Sequence of chain 1.A:
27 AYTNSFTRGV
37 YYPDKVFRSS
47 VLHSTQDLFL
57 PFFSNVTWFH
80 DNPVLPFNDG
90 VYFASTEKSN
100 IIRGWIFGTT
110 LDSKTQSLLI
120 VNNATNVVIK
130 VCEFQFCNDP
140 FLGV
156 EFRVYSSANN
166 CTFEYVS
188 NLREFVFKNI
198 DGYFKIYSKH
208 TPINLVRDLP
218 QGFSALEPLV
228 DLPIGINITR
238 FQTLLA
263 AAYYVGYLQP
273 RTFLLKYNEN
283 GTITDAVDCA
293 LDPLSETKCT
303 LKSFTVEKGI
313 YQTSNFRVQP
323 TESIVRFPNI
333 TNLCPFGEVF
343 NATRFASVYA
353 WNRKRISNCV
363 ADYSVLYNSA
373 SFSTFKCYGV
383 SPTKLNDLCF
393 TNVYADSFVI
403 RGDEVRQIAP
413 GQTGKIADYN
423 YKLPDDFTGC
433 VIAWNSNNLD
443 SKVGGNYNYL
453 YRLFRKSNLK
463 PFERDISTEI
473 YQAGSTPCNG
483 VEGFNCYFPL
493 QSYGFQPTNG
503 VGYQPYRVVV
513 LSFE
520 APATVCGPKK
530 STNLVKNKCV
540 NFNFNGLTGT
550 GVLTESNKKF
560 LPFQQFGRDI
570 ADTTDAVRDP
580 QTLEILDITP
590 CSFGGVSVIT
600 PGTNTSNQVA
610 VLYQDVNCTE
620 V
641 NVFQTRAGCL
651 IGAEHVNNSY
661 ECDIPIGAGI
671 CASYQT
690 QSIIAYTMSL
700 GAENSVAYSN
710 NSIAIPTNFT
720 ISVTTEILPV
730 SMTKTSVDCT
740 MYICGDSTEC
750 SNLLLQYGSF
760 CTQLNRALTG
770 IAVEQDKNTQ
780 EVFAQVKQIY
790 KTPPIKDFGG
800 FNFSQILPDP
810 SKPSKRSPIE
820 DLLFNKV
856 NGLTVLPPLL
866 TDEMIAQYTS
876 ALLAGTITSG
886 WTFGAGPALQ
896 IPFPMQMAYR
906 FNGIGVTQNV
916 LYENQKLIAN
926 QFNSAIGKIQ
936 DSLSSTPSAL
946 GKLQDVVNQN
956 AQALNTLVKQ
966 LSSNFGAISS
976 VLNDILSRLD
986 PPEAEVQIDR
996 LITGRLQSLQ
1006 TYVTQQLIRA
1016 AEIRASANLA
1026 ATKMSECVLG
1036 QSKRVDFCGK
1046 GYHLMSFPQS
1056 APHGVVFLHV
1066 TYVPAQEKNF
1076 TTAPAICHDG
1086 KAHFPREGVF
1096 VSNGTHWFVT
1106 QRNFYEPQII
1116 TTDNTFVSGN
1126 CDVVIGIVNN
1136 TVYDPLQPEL

The small molecule below binds the protein below.
Small molecule (SMILES): CC(=O)N[C@@H]1[C@@H](O)[C@H](O)[C@@H](CO)O[C@H]1O

Binding-site contacts:
Ligand atom C1 contacts residue ASN331 of chain 1.A at 1.4 Å.
Ligand atom C2 contacts residue GLN580 of chain 1.A at 4.5 Å.
Ligand atom C7 contacts residue ASN331 of chain 1.A at 2.8 Å.
Ligand atom C3 contacts residue ASN331 of chain 1.A at 3.8 Å.
Ligand atom C3 contacts residue GLN580 of chain 1.A at 4.2 Å.
Ligand atom C8 contacts residue ASN331 of chain 1.A at 4.1 Å.
Ligand atom C2 contacts residue ASN331 of chain 1.A at 2.4 Å.
Ligand atom O7 contacts residue ASN331 of chain 1.A at 2.4 Å (h-bond).
Ligand atom O5 contacts residue ASN331 of chain 1.A at 2.4 Å (h-bond).
Ligand atom N2 contacts residue GLN580 of chain 1.A at 4.0 Å.
Ligand atom C5 contacts residue ASN331 of chain 1.A at 3.7 Å.
Ligand atom C4 contacts residue ASN331 of chain 1.A at 4.2 Å.
Ligand atom N2 contacts residue ASN331 of chain 1.A at 2.8 Å (h-bond).